Sequence of chain 1.C:
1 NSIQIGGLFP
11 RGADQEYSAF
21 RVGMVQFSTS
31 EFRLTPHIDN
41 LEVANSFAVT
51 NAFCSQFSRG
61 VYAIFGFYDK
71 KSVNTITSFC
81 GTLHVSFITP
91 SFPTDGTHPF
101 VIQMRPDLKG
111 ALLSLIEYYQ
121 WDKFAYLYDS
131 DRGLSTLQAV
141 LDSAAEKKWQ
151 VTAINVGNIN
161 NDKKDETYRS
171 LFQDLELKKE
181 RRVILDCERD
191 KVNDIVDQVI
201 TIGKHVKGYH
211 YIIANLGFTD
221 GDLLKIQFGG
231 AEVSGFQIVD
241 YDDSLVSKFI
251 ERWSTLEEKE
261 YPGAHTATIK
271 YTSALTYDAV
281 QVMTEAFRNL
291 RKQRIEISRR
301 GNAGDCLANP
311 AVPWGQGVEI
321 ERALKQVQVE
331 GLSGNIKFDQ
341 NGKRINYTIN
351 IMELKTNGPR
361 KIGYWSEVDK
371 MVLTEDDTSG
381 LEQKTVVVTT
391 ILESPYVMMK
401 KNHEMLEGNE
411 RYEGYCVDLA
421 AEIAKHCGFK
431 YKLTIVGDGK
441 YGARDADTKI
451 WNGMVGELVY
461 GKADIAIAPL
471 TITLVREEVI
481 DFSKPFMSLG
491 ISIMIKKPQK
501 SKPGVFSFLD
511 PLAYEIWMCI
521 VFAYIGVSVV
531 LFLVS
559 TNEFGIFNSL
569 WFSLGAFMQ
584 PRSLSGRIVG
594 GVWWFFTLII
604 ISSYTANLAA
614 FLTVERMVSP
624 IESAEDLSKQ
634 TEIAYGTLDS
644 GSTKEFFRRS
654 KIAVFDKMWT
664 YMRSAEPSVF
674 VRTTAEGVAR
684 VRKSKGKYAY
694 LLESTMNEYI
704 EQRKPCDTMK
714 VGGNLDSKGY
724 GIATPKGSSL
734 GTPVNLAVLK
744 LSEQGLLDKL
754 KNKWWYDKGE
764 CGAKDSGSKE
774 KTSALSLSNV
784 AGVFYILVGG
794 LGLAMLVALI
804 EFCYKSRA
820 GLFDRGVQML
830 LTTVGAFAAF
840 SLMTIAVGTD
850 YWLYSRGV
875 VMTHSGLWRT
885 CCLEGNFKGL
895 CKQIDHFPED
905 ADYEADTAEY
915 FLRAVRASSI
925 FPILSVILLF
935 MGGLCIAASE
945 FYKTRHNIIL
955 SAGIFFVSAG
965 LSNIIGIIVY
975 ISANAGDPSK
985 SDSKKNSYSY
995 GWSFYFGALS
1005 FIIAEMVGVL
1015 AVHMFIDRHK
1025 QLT

Binding-site contacts:
Ligand atom O5 contacts residue ASN346 of chain 1.C at 1.9 Å (h-bond).
Ligand atom N2 contacts residue ASN346 of chain 1.C at 3.6 Å (h-bond).
Ligand atom C7 contacts residue ASN346 of chain 1.C at 4.5 Å.
Ligand atom O6 contacts residue ASN346 of chain 1.C at 4.4 Å.
Ligand atom O5 contacts residue ASN335 of chain 1.C at 3.9 Å.
Ligand atom O6 contacts residue GLN328 of chain 1.C at 3.7 Å.
Ligand atom C3 contacts residue ASN346 of chain 1.C at 4.0 Å.
Ligand atom C1 contacts residue ASN346 of chain 1.C at 1.5 Å.
Ligand atom C4 contacts residue ASN346 of chain 1.C at 4.0 Å.
Ligand atom O6 contacts residue ASN335 of chain 1.C at 4.2 Å.
Ligand atom C5 contacts residue ASN346 of chain 1.C at 3.2 Å.
Ligand atom C6 contacts residue ASN346 of chain 1.C at 4.2 Å.
Ligand atom C2 contacts residue ASN346 of chain 1.C at 2.9 Å.

The small molecule below binds the protein below.
Small molecule (SMILES): CC(=O)N[C@@H]1[C@@H](O)[C@H](O)[C@@H](CO)O[C@H]1O